Binding-site contacts:
Ligand atom O5 contacts residue ASN236 of chain 1.A at 3.5 Å (h-bond).
Ligand atom N2 contacts residue ASN236 of chain 1.A at 4.1 Å.
Ligand atom C2 contacts residue ASN165 of chain 1.A at 2.8 Å.
Ligand atom C4 contacts residue ASN165 of chain 1.A at 4.2 Å.
Ligand atom O6 contacts residue ASN165 of chain 1.A at 4.2 Å.
Ligand atom O6 contacts residue ASN236 of chain 1.A at 4.2 Å.
Ligand atom N2 contacts residue ASN165 of chain 1.A at 3.3 Å (h-bond).
Ligand atom N2 contacts residue THR167 of chain 1.A at 4.0 Å.
Ligand atom C6 contacts residue ASN165 of chain 1.A at 4.4 Å.
Ligand atom O4 contacts residue ASN236 of chain 1.A at 4.1 Å.
Ligand atom C6 contacts residue ASN236 of chain 1.A at 3.6 Å.
Ligand atom C4 contacts residue ASN236 of chain 1.A at 3.2 Å.
Ligand atom C3 contacts residue ASN236 of chain 1.A at 3.3 Å.
Ligand atom O6 contacts residue ALA238 of chain 1.A at 3.7 Å.
Ligand atom O3 contacts residue ASN236 of chain 1.A at 3.2 Å (h-bond).
Ligand atom O5 contacts residue ASN165 of chain 1.A at 2.3 Å (h-bond).
Ligand atom O7 contacts residue ASN165 of chain 1.A at 4.1 Å.
Ligand atom C1 contacts residue ASN165 of chain 1.A at 1.4 Å.
Ligand atom C5 contacts residue ASN165 of chain 1.A at 3.4 Å.
Ligand atom C7 contacts residue ASN165 of chain 1.A at 3.9 Å.
Ligand atom C1 contacts residue ASN236 of chain 1.A at 3.9 Å.
Ligand atom C2 contacts residue ASN236 of chain 1.A at 3.1 Å.
Ligand atom C5 contacts residue ASN236 of chain 1.A at 3.9 Å.
Ligand atom C3 contacts residue ASN165 of chain 1.A at 3.9 Å.

Sequence of chain 1.A:
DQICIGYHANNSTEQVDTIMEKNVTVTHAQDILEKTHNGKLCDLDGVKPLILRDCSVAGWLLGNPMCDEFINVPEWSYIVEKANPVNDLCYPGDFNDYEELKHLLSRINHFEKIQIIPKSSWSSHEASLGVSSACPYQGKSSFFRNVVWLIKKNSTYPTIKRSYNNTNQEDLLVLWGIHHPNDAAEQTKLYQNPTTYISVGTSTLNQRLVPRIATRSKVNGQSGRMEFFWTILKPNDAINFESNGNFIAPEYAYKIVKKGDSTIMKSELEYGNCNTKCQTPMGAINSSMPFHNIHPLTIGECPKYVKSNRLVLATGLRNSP

A protein and the small-molecule ligand that binds it are described below.
Small molecule (SMILES): CC(=O)N[C@@H]1[C@@H](O)[C@H](O)[C@@H](CO)O[C@H]1O